Sequence of chain 1.C:
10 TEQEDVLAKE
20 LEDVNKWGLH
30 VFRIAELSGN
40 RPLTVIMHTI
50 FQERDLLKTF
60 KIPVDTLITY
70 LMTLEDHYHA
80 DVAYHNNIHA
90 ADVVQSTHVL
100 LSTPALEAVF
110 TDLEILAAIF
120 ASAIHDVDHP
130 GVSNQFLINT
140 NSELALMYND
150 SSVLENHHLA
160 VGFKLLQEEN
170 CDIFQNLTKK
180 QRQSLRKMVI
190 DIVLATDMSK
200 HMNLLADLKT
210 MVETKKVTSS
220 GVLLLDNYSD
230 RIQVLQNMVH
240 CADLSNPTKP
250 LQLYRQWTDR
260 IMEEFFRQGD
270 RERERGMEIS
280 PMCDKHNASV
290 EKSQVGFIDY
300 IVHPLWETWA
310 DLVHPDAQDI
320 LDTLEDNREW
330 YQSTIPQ

The small molecule below binds the protein below.
Small molecule (SMILES): O=c1c2cccnc2n(-c2cccc([N+](=O)[O-])c2)c(=O)n1Cc1ccncc1

Binding-site contacts:
Ligand atom C1 contacts residue ASN245 of chain 1.C at 3.3 Å.
Ligand atom C43 contacts residue MET261 of chain 1.C at 3.9 Å (hydrophobic).
Ligand atom O58 contacts residue SER292 of chain 1.C at 3.2 Å (h-bond).
Ligand atom C6 contacts residue ASN245 of chain 1.C at 3.8 Å.
Ligand atom C2 contacts residue PHE296 of chain 1.C at 3.4 Å (hydrophobic).
Ligand atom N4 contacts residue GLN293 of chain 1.C at 3.0 Å (h-bond).
Ligand atom O50 contacts residue PHE296 of chain 1.C at 3.9 Å.
Ligand atom N15 contacts residue PHE296 of chain 1.C at 3.3 Å.
Ligand atom C41 contacts residue SER292 of chain 1.C at 3.7 Å.
Ligand atom C1 contacts residue PHE296 of chain 1.C at 3.9 Å (hydrophobic).
Ligand atom C5 contacts residue GLN293 of chain 1.C at 3.3 Å.
Ligand atom N30 contacts residue HIS84 of chain 1.C at 3.7 Å.
Ligand atom C29 contacts residue HIS84 of chain 1.C at 3.2 Å.
Ligand atom O56 contacts residue PHE296 of chain 1.C at 3.3 Å.
Ligand atom C3 contacts residue ILE260 of chain 1.C at 3.8 Å (hydrophobic).
Ligand atom O50 contacts residue LEU243 of chain 1.C at 4.0 Å.
Ligand atom C24 contacts residue LEU243 of chain 1.C at 3.6 Å (hydrophobic).
Ligand atom O52 contacts residue PHE296 of chain 1.C at 3.9 Å.
Ligand atom C39 contacts residue PHE296 of chain 1.C at 3.6 Å (hydrophobic).
Ligand atom C16 contacts residue PHE296 of chain 1.C at 3.4 Å (hydrophobic).
Ligand atom N4 contacts residue ILE260 of chain 1.C at 3.5 Å.
Ligand atom C6 contacts residue THR257 of chain 1.C at 3.9 Å.
Ligand atom C5 contacts residue ILE260 of chain 1.C at 3.6 Å (hydrophobic).
Ligand atom O56 contacts residue SER292 of chain 1.C at 3.8 Å.
Ligand atom C40 contacts residue MET281 of chain 1.C at 3.7 Å (hydrophobic).
Ligand atom C3 contacts residue PHE296 of chain 1.C at 3.4 Å (hydrophobic).
Ligand atom C42 contacts residue MET261 of chain 1.C at 3.5 Å (hydrophobic).
Ligand atom C43 contacts residue GLN293 of chain 1.C at 3.7 Å.
Ligand atom C31 contacts residue PHE264 of chain 1.C at 3.9 Å (hydrophobic).
Ligand atom N54 contacts residue PHE296 of chain 1.C at 3.7 Å.
Ligand atom C22 contacts residue GLN293 of chain 1.C at 3.8 Å.
Ligand atom C42 contacts residue GLN293 of chain 1.C at 3.9 Å.
Ligand atom O50 contacts residue TYR83 of chain 1.C at 3.5 Å (h-bond).
Ligand atom C14 contacts residue PHE296 of chain 1.C at 3.5 Å (hydrophobic).
Ligand atom N13 contacts residue PHE296 of chain 1.C at 3.7 Å.
Ligand atom C43 contacts residue PHE264 of chain 1.C at 3.7 Å (hydrophobic).
Ligand atom C41 contacts residue MET281 of chain 1.C at 3.6 Å (hydrophobic).
Ligand atom N54 contacts residue SER292 of chain 1.C at 3.4 Å (h-bond).
Ligand atom C24 contacts residue PHE296 of chain 1.C at 3.8 Å (hydrophobic).
Ligand atom C5 contacts residue THR257 of chain 1.C at 3.4 Å.